This small molecule binds to this protein.
Small molecule (SMILES): C[C@H]1O[C@@H]([C@H](NC(=O)[C@@H](N)Cc2ccc(O)cc2)C(=O)O)[C@H](O)[C@@H](O)[C@H]1O

Binding-site contacts:
Ligand atom C7 contacts residue ASN124 of chain 2.A at 3.7 Å.
Ligand atom O16 contacts residue ALA39 of chain 2.A at 3.4 Å.
Ligand atom O24 contacts residue ASP195 of chain 2.A at 2.7 Å (salt-bridge).
Ligand atom C6 contacts residue TYR170 of chain 2.A at 3.6 Å (hydrophobic).
Ligand atom O1 contacts residue LEU70 of chain 2.A at 3.7 Å.
Ligand atom C6 contacts residue THR75 of chain 2.A at 3.7 Å.
Ligand atom N10 contacts residue GLN174 of chain 2.A at 2.7 Å (h-bond).
Ligand atom C9 contacts residue GLN196 of chain 2.A at 3.3 Å.
Ligand atom O26 contacts residue GLY192 of chain 2.A at 3.6 Å.
Ligand atom C3 contacts residue GLN190 of chain 2.A at 3.5 Å.
Ligand atom C3 contacts residue GLN174 of chain 2.A at 3.4 Å.
Ligand atom C27 contacts residue PHE54 of chain 2.A at 3.6 Å (hydrophobic).
Ligand atom C4 contacts residue GLY38 of chain 2.A at 3.6 Å.
Ligand atom C19 contacts residue ASP195 of chain 2.A at 3.6 Å.
Ligand atom C6 contacts residue ASP40 of chain 2.A at 3.6 Å.
Ligand atom C2 contacts residue ASP177 of chain 2.A at 3.3 Å.
Ligand atom O26 contacts residue GLY193 of chain 2.A at 2.9 Å (h-bond).
Ligand atom C20 contacts residue ASP195 of chain 2.A at 3.5 Å.
Ligand atom C15 contacts residue HIS50 of chain 2.A at 3.4 Å.
Ligand atom O1 contacts residue TYR36 of chain 2.A at 2.8 Å (h-bond).
Ligand atom N10 contacts residue ASP80 of chain 2.A at 2.8 Å (salt-bridge).
Ligand atom C4 contacts residue GLN174 of chain 2.A at 3.4 Å.
Ligand atom O16 contacts residue ASP40 of chain 2.A at 2.7 Å (salt-bridge).
Ligand atom O1 contacts residue ASP177 of chain 2.A at 2.6 Å (salt-bridge).
Ligand atom C7 contacts residue ASP177 of chain 2.A at 3.2 Å.
Ligand atom O25 contacts residue ASP195 of chain 2.A at 2.5 Å (salt-bridge).
Ligand atom N10 contacts residue TYR170 of chain 2.A at 2.9 Å (h-bond).
Ligand atom O17 contacts residue HIS50 of chain 2.A at 2.7 Å (h-bond).
Ligand atom C5 contacts residue GLN174 of chain 2.A at 3.7 Å.
Ligand atom O1 contacts residue GLN174 of chain 2.A at 3.6 Å.
Ligand atom C21 contacts residue GLY193 of chain 2.A at 3.5 Å.
Ligand atom O12 contacts residue ASP80 of chain 2.A at 3.4 Å (salt-bridge).
Ligand atom O25 contacts residue GLY193 of chain 2.A at 3.0 Å.
Ligand atom C2 contacts residue TYR36 of chain 2.A at 3.7 Å (hydrophobic).
Ligand atom C2 contacts residue GLN174 of chain 2.A at 3.5 Å.
Ligand atom C7 contacts residue LEU70 of chain 2.A at 3.7 Å (hydrophobic).
Ligand atom C8 contacts residue GLY38 of chain 2.A at 3.6 Å.
Ligand atom N10 contacts residue GLN196 of chain 2.A at 3.0 Å (h-bond).
Ligand atom C3 contacts residue TYR36 of chain 2.A at 3.6 Å (hydrophobic).
Ligand atom O23 contacts residue HIS50 of chain 2.A at 3.7 Å.

Sequence of chain 2.A:
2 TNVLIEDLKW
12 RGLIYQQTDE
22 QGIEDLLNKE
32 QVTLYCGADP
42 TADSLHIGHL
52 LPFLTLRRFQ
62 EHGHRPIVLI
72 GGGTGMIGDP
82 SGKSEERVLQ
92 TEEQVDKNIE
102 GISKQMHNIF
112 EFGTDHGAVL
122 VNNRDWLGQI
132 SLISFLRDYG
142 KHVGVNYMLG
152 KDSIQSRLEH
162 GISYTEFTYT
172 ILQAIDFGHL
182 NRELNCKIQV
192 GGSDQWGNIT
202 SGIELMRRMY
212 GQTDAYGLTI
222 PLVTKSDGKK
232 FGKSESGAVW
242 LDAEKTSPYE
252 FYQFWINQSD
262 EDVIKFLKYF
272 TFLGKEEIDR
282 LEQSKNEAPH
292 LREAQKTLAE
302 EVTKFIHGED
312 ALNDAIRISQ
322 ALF